Sequence of chain 1.B:
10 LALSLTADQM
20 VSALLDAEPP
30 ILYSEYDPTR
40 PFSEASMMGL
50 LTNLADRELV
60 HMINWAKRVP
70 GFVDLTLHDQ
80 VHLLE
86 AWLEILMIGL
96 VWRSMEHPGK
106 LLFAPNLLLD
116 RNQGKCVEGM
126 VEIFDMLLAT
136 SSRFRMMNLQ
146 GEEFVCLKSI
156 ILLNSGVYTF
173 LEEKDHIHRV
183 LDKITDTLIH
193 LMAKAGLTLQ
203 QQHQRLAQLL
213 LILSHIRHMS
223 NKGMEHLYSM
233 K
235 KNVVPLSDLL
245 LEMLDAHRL

Binding-site contacts:
Ligand atom CD2 contacts residue VAL80 of chain 1.B at 3.7 Å (hydrophobic).
Ligand atom CD2 contacts residue GLU84 of chain 1.B at 3.8 Å.
Ligand atom CB contacts residue ILE62 of chain 1.B at 3.4 Å (hydrophobic).
Ligand atom NE2 contacts residue LEU76 of chain 1.B at 3.6 Å.
Ligand atom CA contacts residue GLU246 of chain 1.B at 3.6 Å.
Ligand atom NZ contacts residue GLU84 of chain 1.B at 2.8 Å (salt-bridge).
Ligand atom CD2 contacts residue GLN79 of chain 1.B at 3.5 Å.
Ligand atom ND1 contacts residue LEU76 of chain 1.B at 3.9 Å.
Ligand atom N contacts residue GLU246 of chain 1.B at 2.8 Å (salt-bridge).
Ligand atom CD1 contacts residue ILE62 of chain 1.B at 3.5 Å (hydrophobic).
Ligand atom CA contacts residue GLU246 of chain 1.B at 3.9 Å.
Ligand atom CD contacts residue VAL80 of chain 1.B at 3.6 Å (hydrophobic).
Ligand atom CD1 contacts residue VAL80 of chain 1.B at 3.5 Å (hydrophobic).
Ligand atom O contacts residue LYS66 of chain 1.B at 3.1 Å (salt-bridge).
Ligand atom CG contacts residue LEU76 of chain 1.B at 3.6 Å (hydrophobic).
Ligand atom O contacts residue ILE62 of chain 1.B at 3.8 Å.
Ligand atom CG1 contacts residue GLU246 of chain 1.B at 3.2 Å.
Ligand atom CA contacts residue ILE62 of chain 1.B at 4.0 Å (hydrophobic).
Ligand atom CD1 contacts residue LEU243 of chain 1.B at 3.2 Å (hydrophobic).
Ligand atom CB contacts residue GLU246 of chain 1.B at 3.2 Å.
Ligand atom CD contacts residue LEU76 of chain 1.B at 3.5 Å (hydrophobic).
Ligand atom NE2 contacts residue LEU76 of chain 1.B at 3.6 Å.
Ligand atom CD1 contacts residue ASP242 of chain 1.B at 3.2 Å.
Ligand atom CG2 contacts residue LEU243 of chain 1.B at 3.8 Å (hydrophobic).
Ligand atom CD2 contacts residue ILE62 of chain 1.B at 4.0 Å (hydrophobic).
Ligand atom CB contacts residue LEU76 of chain 1.B at 3.8 Å (hydrophobic).
Ligand atom N contacts residue VAL80 of chain 1.B at 3.8 Å.
Ligand atom CD2 contacts residue LEU83 of chain 1.B at 3.8 Å (hydrophobic).
Ligand atom CE contacts residue GLU84 of chain 1.B at 3.5 Å.
Ligand atom CE1 contacts residue LEU76 of chain 1.B at 3.5 Å (hydrophobic).
Ligand atom CB contacts residue LEU243 of chain 1.B at 4.1 Å (hydrophobic).
Ligand atom CA contacts residue VAL80 of chain 1.B at 3.8 Å (hydrophobic).
Ligand atom CD1 contacts residue GLN79 of chain 1.B at 4.0 Å.
Ligand atom CD contacts residue GLU84 of chain 1.B at 3.7 Å.
Ligand atom CD1 contacts residue GLU246 of chain 1.B at 3.6 Å.
Ligand atom CD2 contacts residue MET247 of chain 1.B at 3.9 Å (hydrophobic).
Ligand atom CE1 contacts residue HIS77 of chain 1.B at 3.9 Å.
Ligand atom C contacts residue GLU246 of chain 1.B at 3.8 Å.
Ligand atom C contacts residue LYS66 of chain 1.B at 3.9 Å.
Ligand atom CD1 contacts residue LEU243 of chain 1.B at 3.9 Å (hydrophobic).

The protein below binds the small molecule below.
Small molecule (SMILES): CC[C@H](C)[C@H](NC(=O)[C@@H](N)CCCCN)C(=O)N[C@@H](CC(C)C)C(=O)N[C@@H](CC1=NC=NC1)C(=O)N[C@@H](CCCN=C(N)N)C(=O)N[C@@H](CC(C)C)C(=O)N[C@@H](CC(C)C)C(=O)N[C@@H](CCC(N)=O)C(=O)N[C@H](C=O)CC(=O)O